Sequence of chain 1.A:
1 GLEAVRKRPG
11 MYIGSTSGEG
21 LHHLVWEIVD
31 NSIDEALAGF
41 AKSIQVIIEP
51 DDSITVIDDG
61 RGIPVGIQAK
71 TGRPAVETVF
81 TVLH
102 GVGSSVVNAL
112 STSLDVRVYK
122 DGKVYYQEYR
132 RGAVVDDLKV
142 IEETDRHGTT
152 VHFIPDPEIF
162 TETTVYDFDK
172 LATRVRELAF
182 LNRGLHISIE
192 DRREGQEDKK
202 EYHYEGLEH

This small molecule binds to this protein.
Small molecule (SMILES): CCc1[nH]c2nc(Sc3cncnc3)nc(N3C[C@@H]4C(N)[C@@H]4C3)c2c1Cl

Binding-site contacts:
Ligand atom C10 contacts residue ILE28 of chain 1.A at 3.7 Å (hydrophobic).
Ligand atom C21 contacts residue ARG61 of chain 1.A at 3.7 Å.
Ligand atom S20 contacts residue GLY62 of chain 1.A at 3.7 Å.
Ligand atom N13 contacts residue ILE63 of chain 1.A at 3.6 Å.
Ligand atom C22 contacts residue GLU35 of chain 1.A at 3.6 Å.
Ligand atom N25 contacts residue ARG61 of chain 1.A at 3.6 Å.
Ligand atom C14 contacts residue ASN31 of chain 1.A at 3.9 Å.
Ligand atom C6 contacts residue THR150 of chain 1.A at 3.8 Å.
Ligand atom N25 contacts residue PRO64 of chain 1.A at 3.6 Å.
Ligand atom C24 contacts residue ARG61 of chain 1.A at 3.5 Å.
Ligand atom N7 contacts residue THR150 of chain 1.A at 3.6 Å.
Ligand atom C8 contacts residue ASP58 of chain 1.A at 3.6 Å.
Ligand atom C10 contacts residue SER32 of chain 1.A at 3.3 Å.
Ligand atom C26 contacts residue ARG61 of chain 1.A at 3.6 Å.
Ligand atom C11 contacts residue SER32 of chain 1.A at 3.5 Å.
Ligand atom N19 contacts residue GLY102 of chain 1.A at 3.1 Å (h-bond).
Ligand atom C11 contacts residue THR150 of chain 1.A at 3.5 Å.
Ligand atom C26 contacts residue GLY62 of chain 1.A at 3.3 Å.
Ligand atom C11 contacts residue VAL152 of chain 1.A at 3.8 Å (hydrophobic).
Ligand atom C26 contacts residue PRO64 of chain 1.A at 3.7 Å (hydrophobic).
Ligand atom C18 contacts residue ASN31 of chain 1.A at 3.7 Å.
Ligand atom N1 contacts residue THR150 of chain 1.A at 3.7 Å.
Ligand atom C8 contacts residue SER32 of chain 1.A at 3.8 Å.
Ligand atom C22 contacts residue ARG61 of chain 1.A at 3.6 Å.
Ligand atom N7 contacts residue SER32 of chain 1.A at 3.8 Å.
Ligand atom S20 contacts residue GLU35 of chain 1.A at 3.3 Å.
Ligand atom C9 contacts residue ASN31 of chain 1.A at 3.4 Å.
Ligand atom C11 contacts residue ASP58 of chain 1.A at 3.5 Å.
Ligand atom C5 contacts residue ILE63 of chain 1.A at 3.4 Å (hydrophobic).
Ligand atom C15 contacts residue ASN31 of chain 1.A at 3.8 Å.
Ligand atom C21 contacts residue GLU35 of chain 1.A at 3.5 Å.
Ligand atom C4 contacts residue ILE63 of chain 1.A at 3.2 Å (hydrophobic).
Ligand atom C21 contacts residue GLY62 of chain 1.A at 3.9 Å.
Ligand atom C10 contacts residue ASP58 of chain 1.A at 3.9 Å.
Ligand atom N7 contacts residue ASP58 of chain 1.A at 2.6 Å (salt-bridge).
Ligand atom CL1 contacts residue ASN31 of chain 1.A at 3.4 Å.
Ligand atom C6 contacts residue ASP58 of chain 1.A at 3.6 Å.
Ligand atom CL1 contacts residue SER105 of chain 1.A at 3.3 Å.
Ligand atom N23 contacts residue ARG61 of chain 1.A at 3.5 Å (salt-bridge).
Ligand atom N3 contacts residue ILE63 of chain 1.A at 3.5 Å.